A small-molecule ligand and the protein it binds are described below.
Small molecule (SMILES): CC(=O)N[C@H]1[C@H]([C@H](O)[C@H](O)CO)O[C@@](O[C@H](CO)[C@@H](O)[C@@H]2O[C@@H](C(=O)O)C[C@H](O)[C@H]2NC(C)=O)(C(=O)O)C[C@@H]1O

Binding-site contacts:
Ligand atom C10 contacts residue LEU62 of chain 46.E at 3.1 Å (hydrophobic).
Ligand atom O9 contacts residue LEU67 of chain 46.E at 3.1 Å.
Ligand atom O1A contacts residue ASN272 of chain 46.E at 3.6 Å.
Ligand atom C11 contacts residue PHE75 of chain 46.A at 3.5 Å (hydrophobic).
Ligand atom O9 contacts residue GLN278 of chain 46.E at 4.0 Å.
Ligand atom C8 contacts residue GLN278 of chain 46.E at 3.7 Å.
Ligand atom O8 contacts residue THR276 of chain 46.E at 4.0 Å.
Ligand atom C10 contacts residue GLN278 of chain 46.E at 4.0 Å.
Ligand atom C9 contacts residue GLN278 of chain 46.E at 3.3 Å.
Ligand atom C11 contacts residue ASN272 of chain 46.E at 3.5 Å.
Ligand atom N5 contacts residue ASN272 of chain 46.E at 3.2 Å (h-bond).
Ligand atom O10 contacts residue PHE75 of chain 46.A at 3.9 Å.
Ligand atom C11 contacts residue PHE65 of chain 46.E at 3.7 Å (hydrophobic).
Ligand atom O9 contacts residue LYS68 of chain 46.E at 2.9 Å (salt-bridge).
Ligand atom C11 contacts residue PHE270 of chain 46.E at 3.9 Å (hydrophobic).
Ligand atom O8 contacts residue LYS68 of chain 46.E at 3.3 Å.
Ligand atom O8 contacts residue GLN278 of chain 46.E at 3.5 Å (h-bond).
Ligand atom C11 contacts residue LEU62 of chain 46.E at 3.5 Å (hydrophobic).
Ligand atom O8 contacts residue ASN272 of chain 46.E at 3.5 Å (h-bond).
Ligand atom C11 contacts residue HIS138 of chain 46.D at 3.5 Å.
Ligand atom C11 contacts residue THR276 of chain 46.E at 3.4 Å.
Ligand atom O1A contacts residue LYS68 of chain 46.E at 3.8 Å.
Ligand atom C7 contacts residue LEU62 of chain 46.E at 3.8 Å (hydrophobic).
Ligand atom O7 contacts residue LEU62 of chain 46.E at 3.3 Å.
Ligand atom C11 contacts residue GLN278 of chain 46.E at 3.5 Å.
Ligand atom C1 contacts residue LYS68 of chain 46.E at 3.8 Å.
Ligand atom O1A contacts residue THR276 of chain 46.E at 2.6 Å (h-bond).
Ligand atom N5 contacts residue LEU62 of chain 46.E at 3.9 Å.
Ligand atom C6 contacts residue ASN272 of chain 46.E at 3.7 Å.
Ligand atom C6 contacts residue LYS68 of chain 46.E at 4.0 Å.
Ligand atom O1B contacts residue THR276 of chain 46.E at 3.4 Å (h-bond).
Ligand atom C10 contacts residue ASN272 of chain 46.E at 3.9 Å.
Ligand atom O1B contacts residue SER274 of chain 46.E at 3.3 Å (h-bond).
Ligand atom N5 contacts residue GLN278 of chain 46.E at 3.7 Å.
Ligand atom C9 contacts residue LEU67 of chain 46.E at 4.0 Å (hydrophobic).
Ligand atom O10 contacts residue LEU62 of chain 46.E at 2.8 Å.
Ligand atom C9 contacts residue LYS68 of chain 46.E at 3.8 Å.
Ligand atom C1 contacts residue THR276 of chain 46.E at 3.3 Å.
Ligand atom O1B contacts residue LYS68 of chain 46.E at 3.1 Å.
Ligand atom C7 contacts residue GLN278 of chain 46.E at 3.9 Å.

Sequence of chain 46.D:
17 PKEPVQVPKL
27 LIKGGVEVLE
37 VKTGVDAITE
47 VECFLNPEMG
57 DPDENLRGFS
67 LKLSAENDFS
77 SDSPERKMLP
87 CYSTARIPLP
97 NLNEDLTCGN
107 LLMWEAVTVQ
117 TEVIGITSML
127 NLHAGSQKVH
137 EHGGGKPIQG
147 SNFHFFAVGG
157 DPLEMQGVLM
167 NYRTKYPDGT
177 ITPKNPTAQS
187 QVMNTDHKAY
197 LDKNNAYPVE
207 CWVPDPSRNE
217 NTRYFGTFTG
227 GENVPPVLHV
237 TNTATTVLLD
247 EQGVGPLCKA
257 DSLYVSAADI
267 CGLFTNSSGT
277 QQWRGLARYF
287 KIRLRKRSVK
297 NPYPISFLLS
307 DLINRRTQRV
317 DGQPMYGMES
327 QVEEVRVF

Sequence of chain 46.A:
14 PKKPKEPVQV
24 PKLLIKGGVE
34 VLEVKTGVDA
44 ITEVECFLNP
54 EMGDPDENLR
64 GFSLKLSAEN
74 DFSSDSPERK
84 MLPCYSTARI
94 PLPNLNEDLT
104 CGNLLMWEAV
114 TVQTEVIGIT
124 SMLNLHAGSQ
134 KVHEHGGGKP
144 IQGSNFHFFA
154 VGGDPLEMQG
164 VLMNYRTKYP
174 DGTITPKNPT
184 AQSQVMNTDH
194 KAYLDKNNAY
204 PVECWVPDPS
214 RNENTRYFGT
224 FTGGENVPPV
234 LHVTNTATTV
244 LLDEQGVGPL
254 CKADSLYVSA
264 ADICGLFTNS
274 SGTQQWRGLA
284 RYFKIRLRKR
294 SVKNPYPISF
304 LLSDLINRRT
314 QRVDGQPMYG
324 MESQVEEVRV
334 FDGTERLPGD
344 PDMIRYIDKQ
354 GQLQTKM

Sequence of chain 46.E:
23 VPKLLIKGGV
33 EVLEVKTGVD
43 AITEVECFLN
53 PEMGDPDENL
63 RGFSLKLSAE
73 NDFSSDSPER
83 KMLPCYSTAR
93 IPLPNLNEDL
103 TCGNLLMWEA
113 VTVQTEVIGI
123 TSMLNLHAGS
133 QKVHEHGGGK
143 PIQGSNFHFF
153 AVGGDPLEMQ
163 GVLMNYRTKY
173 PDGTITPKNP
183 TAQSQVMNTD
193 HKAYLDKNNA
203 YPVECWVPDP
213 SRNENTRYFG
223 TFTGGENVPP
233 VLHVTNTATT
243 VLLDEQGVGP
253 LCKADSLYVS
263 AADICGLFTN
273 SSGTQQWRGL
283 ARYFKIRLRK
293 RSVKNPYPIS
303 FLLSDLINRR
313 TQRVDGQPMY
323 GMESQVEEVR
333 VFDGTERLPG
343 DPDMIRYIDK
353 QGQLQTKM